Sequence of chain 1.A:
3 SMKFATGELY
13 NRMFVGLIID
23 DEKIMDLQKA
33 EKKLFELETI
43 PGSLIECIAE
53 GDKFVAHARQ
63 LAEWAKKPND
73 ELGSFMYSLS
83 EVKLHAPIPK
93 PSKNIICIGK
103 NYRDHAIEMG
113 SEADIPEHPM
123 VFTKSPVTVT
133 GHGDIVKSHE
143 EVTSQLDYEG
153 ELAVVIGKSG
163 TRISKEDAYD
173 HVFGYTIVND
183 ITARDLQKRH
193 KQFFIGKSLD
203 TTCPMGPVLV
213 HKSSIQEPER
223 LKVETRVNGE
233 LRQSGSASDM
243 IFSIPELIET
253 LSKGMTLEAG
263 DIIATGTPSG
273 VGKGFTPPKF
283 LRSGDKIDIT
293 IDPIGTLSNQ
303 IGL

Binding-site contacts:
Ligand atom O06 contacts residue LYS199 of chain 1.A at 2.9 Å (salt-bridge).
Ligand atom O01 contacts residue LYS102 of chain 1.A at 2.9 Å (salt-bridge).
Ligand atom C05 contacts residue ILE100 of chain 1.A at 3.8 Å (hydrophobic).
Ligand atom O03 contacts residue LYS102 of chain 1.A at 2.7 Å (salt-bridge).
Ligand atom O04 contacts residue GLU153 of chain 1.A at 3.2 Å (salt-bridge).
Ligand atom O03 contacts residue HIS107 of chain 1.A at 3.1 Å.
Ligand atom C01 contacts residue HIS107 of chain 1.A at 3.8 Å.
Ligand atom C05 contacts residue GLY101 of chain 1.A at 3.6 Å.
Ligand atom C05 contacts residue MN1 of chain 1.D at 2.9 Å.
Ligand atom C02 contacts residue ILE100 of chain 1.A at 3.5 Å (hydrophobic).
Ligand atom O04 contacts residue MN1 of chain 1.D at 2.3 Å.
Ligand atom O01 contacts residue MET111 of chain 1.A at 3.5 Å.
Ligand atom O02 contacts residue GLN189 of chain 1.A at 3.5 Å (h-bond).
Ligand atom C01 contacts residue LYS102 of chain 1.A at 3.6 Å.
Ligand atom C04 contacts residue GLY101 of chain 1.A at 3.5 Å.
Ligand atom O02 contacts residue LYS102 of chain 1.A at 3.6 Å.
Ligand atom O05 contacts residue GLU151 of chain 1.A at 3.1 Å (salt-bridge).
Ligand atom C02 contacts residue GLU151 of chain 1.A at 3.6 Å.
Ligand atom O04 contacts residue THR269 of chain 1.A at 3.0 Å (h-bond).
Ligand atom C03 contacts residue HIS107 of chain 1.A at 3.7 Å.
Ligand atom O06 contacts residue PHE124 of chain 1.A at 3.1 Å.
Ligand atom O05 contacts residue LYS199 of chain 1.A at 3.1 Å (salt-bridge).
Ligand atom O04 contacts residue GLY268 of chain 1.A at 3.4 Å.
Ligand atom C03 contacts residue GLU151 of chain 1.A at 3.5 Å.
Ligand atom C02 contacts residue GLY101 of chain 1.A at 3.7 Å.
Ligand atom O04 contacts residue ILE100 of chain 1.A at 3.4 Å (h-bond).
Ligand atom O06 contacts residue ASP182 of chain 1.A at 3.2 Å (salt-bridge).
Ligand atom C05 contacts residue GLU151 of chain 1.A at 3.5 Å.
Ligand atom O05 contacts residue ARG186 of chain 1.A at 3.0 Å (salt-bridge).
Ligand atom O01 contacts residue HIS107 of chain 1.A at 3.0 Å (h-bond).
Ligand atom C02 contacts residue LYS102 of chain 1.A at 3.6 Å.
Ligand atom C05 contacts residue LYS199 of chain 1.A at 3.8 Å.
Ligand atom O03 contacts residue GLY101 of chain 1.A at 3.6 Å.
Ligand atom O02 contacts residue PHE195 of chain 1.A at 3.8 Å.
Ligand atom C02 contacts residue MN1 of chain 1.D at 2.9 Å.
Ligand atom O06 contacts residue GLU151 of chain 1.A at 3.1 Å (salt-bridge).
Ligand atom O06 contacts residue MN1 of chain 1.D at 2.2 Å.
Ligand atom O05 contacts residue GLN189 of chain 1.A at 3.1 Å (h-bond).
Ligand atom C03 contacts residue ARG186 of chain 1.A at 3.6 Å.
Ligand atom O04 contacts residue GLU151 of chain 1.A at 3.2 Å (salt-bridge).

A protein and the small-molecule ligand that binds it are described below.
Small molecule (SMILES): O=C(O)C(=O)C[C@@H](O)C(=O)O